Sequence of chain 1.C:
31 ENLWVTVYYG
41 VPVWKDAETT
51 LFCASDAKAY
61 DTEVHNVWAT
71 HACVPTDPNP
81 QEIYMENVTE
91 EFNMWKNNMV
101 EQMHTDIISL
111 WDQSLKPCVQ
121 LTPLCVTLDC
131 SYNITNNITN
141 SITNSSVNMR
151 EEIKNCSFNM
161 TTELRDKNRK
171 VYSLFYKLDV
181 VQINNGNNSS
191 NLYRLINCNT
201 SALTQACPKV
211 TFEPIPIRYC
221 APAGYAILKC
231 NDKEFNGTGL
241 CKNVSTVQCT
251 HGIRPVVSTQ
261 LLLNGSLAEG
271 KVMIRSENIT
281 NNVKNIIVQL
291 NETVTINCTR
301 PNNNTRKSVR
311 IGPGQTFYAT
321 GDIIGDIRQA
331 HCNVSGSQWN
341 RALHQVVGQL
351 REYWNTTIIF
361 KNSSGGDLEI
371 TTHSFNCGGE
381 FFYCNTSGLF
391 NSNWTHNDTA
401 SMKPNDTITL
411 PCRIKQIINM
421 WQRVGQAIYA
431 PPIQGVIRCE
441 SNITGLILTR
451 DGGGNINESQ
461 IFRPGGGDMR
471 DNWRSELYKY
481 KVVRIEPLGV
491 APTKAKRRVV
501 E

Binding-site contacts:
Ligand atom O7 contacts residue GLU440 of chain 1.C at 3.2 Å.
Ligand atom O7 contacts residue ARG438 of chain 1.C at 4.4 Å.
Ligand atom C8 contacts residue CYS439 of chain 1.C at 4.4 Å (hydrophobic).
Ligand atom C8 contacts residue GLU440 of chain 1.C at 3.9 Å.
Ligand atom N2 contacts residue ASN297 of chain 1.C at 2.7 Å (h-bond).
Ligand atom C3 contacts residue ASN297 of chain 1.C at 3.9 Å.
Ligand atom C7 contacts residue ASN297 of chain 1.C at 2.9 Å.
Ligand atom C8 contacts residue SER441 of chain 1.C at 4.2 Å.
Ligand atom C5 contacts residue ASN297 of chain 1.C at 3.7 Å.
Ligand atom C2 contacts residue ASN297 of chain 1.C at 2.6 Å.
Ligand atom C6 contacts residue THR295 of chain 1.C at 3.0 Å.
Ligand atom C4 contacts residue ASN297 of chain 1.C at 4.1 Å.
Ligand atom O4 contacts residue ASN297 of chain 1.C at 4.2 Å.
Ligand atom O3 contacts residue THR295 of chain 1.C at 4.1 Å.
Ligand atom O6 contacts residue SER335 of chain 1.C at 4.5 Å.
Ligand atom C5 contacts residue THR295 of chain 1.C at 4.1 Å.
Ligand atom C7 contacts residue CYS439 of chain 1.C at 4.4 Å (hydrophobic).
Ligand atom O5 contacts residue ASN297 of chain 1.C at 2.3 Å (h-bond).
Ligand atom C8 contacts residue THR295 of chain 1.C at 4.0 Å.
Ligand atom O7 contacts residue CYS439 of chain 1.C at 3.6 Å.
Ligand atom C8 contacts residue ILE296 of chain 1.C at 3.1 Å (hydrophobic).
Ligand atom C7 contacts residue GLU440 of chain 1.C at 3.9 Å.
Ligand atom O7 contacts residue ASN297 of chain 1.C at 3.2 Å (h-bond).
Ligand atom O6 contacts residue THR295 of chain 1.C at 2.4 Å (h-bond).
Ligand atom C2 contacts residue THR295 of chain 1.C at 4.2 Å.
Ligand atom O5 contacts residue THR295 of chain 1.C at 3.9 Å.
Ligand atom C7 contacts residue ILE296 of chain 1.C at 4.1 Å (hydrophobic).
Ligand atom C1 contacts residue ASN297 of chain 1.C at 1.4 Å.
Ligand atom O7 contacts residue ILE296 of chain 1.C at 4.3 Å.
Ligand atom C8 contacts residue ASN297 of chain 1.C at 3.4 Å.

This small molecule binds to this protein.
Small molecule (SMILES): CC(=O)N[C@@H]1[C@@H](O)[C@H](O)[C@@H](CO)O[C@H]1O